Binding-site contacts:
Ligand atom O35 contacts residue ARG220 of chain 1.D at 2.9 Å (salt-bridge).
Ligand atom N1 contacts residue ASP192 of chain 1.D at 2.8 Å (salt-bridge).
Ligand atom C14 contacts residue PO41 of chain 1.G at 3.6 Å.
Ligand atom C33 contacts residue ARG220 of chain 1.D at 3.8 Å.
Ligand atom C6 contacts residue VAL216 of chain 1.D at 3.7 Å (hydrophobic).
Ligand atom C14 contacts residue GLN195 of chain 1.D at 3.5 Å.
Ligand atom C30 contacts residue SER145 of chain 1.D at 3.8 Å.
Ligand atom C31 contacts residue SER145 of chain 1.D at 3.4 Å.
Ligand atom C17 contacts residue GLY221 of chain 1.D at 3.4 Å.
Ligand atom O34 contacts residue CYS222 of chain 1.D at 3.6 Å.
Ligand atom C5 contacts residue CYS194 of chain 1.D at 3.6 Å (hydrophobic).
Ligand atom C19 contacts residue ARG220 of chain 1.D at 3.5 Å.
Ligand atom C4 contacts residue GLN195 of chain 1.D at 3.8 Å.
Ligand atom C36 contacts residue CYS194 of chain 1.D at 3.6 Å (hydrophobic).
Ligand atom C4 contacts residue CYS194 of chain 1.D at 3.8 Å (hydrophobic).
Ligand atom C11 contacts residue GLY221 of chain 1.D at 3.8 Å.
Ligand atom C2 contacts residue GLY229 of chain 1.D at 3.8 Å.
Ligand atom C30 contacts residue CYS222 of chain 1.D at 3.8 Å (hydrophobic).
Ligand atom C33 contacts residue GLY221 of chain 1.D at 3.5 Å.
Ligand atom C20 contacts residue ARG220 of chain 1.D at 3.4 Å.
Ligand atom C31 contacts residue CYS222 of chain 1.D at 3.8 Å (hydrophobic).
Ligand atom C11 contacts residue GLY219 of chain 1.D at 3.7 Å.
Ligand atom C7 contacts residue TRP218 of chain 1.D at 3.8 Å (hydrophobic).
Ligand atom C8 contacts residue GLY221 of chain 1.D at 3.5 Å.
Ligand atom C2 contacts residue SER193 of chain 1.D at 3.4 Å.
Ligand atom C8 contacts residue GLY219 of chain 1.D at 3.7 Å.
Ligand atom N23 contacts residue ARG220 of chain 1.D at 3.4 Å (salt-bridge).
Ligand atom F24 contacts residue ARG220 of chain 1.D at 3.0 Å.
Ligand atom N16 contacts residue GLY221 of chain 1.D at 3.6 Å.
Ligand atom O34 contacts residue GLY221 of chain 1.D at 3.6 Å.
Ligand atom O15 contacts residue GLY221 of chain 1.D at 3.1 Å (h-bond).
Ligand atom C6 contacts residue SER193 of chain 1.D at 3.6 Å.
Ligand atom N1 contacts residue GLY221 of chain 1.D at 3.2 Å (h-bond).
Ligand atom C2 contacts residue TRP218 of chain 1.D at 3.6 Å (hydrophobic).
Ligand atom C32 contacts residue GLY221 of chain 1.D at 3.7 Å.
Ligand atom C10 contacts residue GLY219 of chain 1.D at 3.1 Å.
Ligand atom O15 contacts residue GLY219 of chain 1.D at 3.3 Å (h-bond).
Ligand atom C5 contacts residue SER198 of chain 1.D at 3.5 Å.
Ligand atom N1 contacts residue SER193 of chain 1.D at 2.7 Å (h-bond).
Ligand atom C38 contacts residue ARG220 of chain 1.D at 3.4 Å.

The protein below binds the small molecule below.
Small molecule (SMILES): CN(C)c1ccc(C(=O)O)c(Oc2nc(Oc3cccc(-c4cccc(CN)c4)c3)c(F)c(N3CC[C@@H](N(C)C)C3)c2F)c1

Sequence of chain 1.D:
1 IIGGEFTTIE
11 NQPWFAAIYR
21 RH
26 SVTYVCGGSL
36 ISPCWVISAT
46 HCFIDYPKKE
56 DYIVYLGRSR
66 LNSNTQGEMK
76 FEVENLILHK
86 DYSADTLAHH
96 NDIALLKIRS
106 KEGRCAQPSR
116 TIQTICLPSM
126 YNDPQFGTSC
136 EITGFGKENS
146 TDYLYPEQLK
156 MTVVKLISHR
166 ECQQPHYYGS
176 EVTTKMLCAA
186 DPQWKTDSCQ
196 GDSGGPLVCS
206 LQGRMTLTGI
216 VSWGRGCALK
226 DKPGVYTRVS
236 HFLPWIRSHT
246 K